Sequence of chain 1.A:
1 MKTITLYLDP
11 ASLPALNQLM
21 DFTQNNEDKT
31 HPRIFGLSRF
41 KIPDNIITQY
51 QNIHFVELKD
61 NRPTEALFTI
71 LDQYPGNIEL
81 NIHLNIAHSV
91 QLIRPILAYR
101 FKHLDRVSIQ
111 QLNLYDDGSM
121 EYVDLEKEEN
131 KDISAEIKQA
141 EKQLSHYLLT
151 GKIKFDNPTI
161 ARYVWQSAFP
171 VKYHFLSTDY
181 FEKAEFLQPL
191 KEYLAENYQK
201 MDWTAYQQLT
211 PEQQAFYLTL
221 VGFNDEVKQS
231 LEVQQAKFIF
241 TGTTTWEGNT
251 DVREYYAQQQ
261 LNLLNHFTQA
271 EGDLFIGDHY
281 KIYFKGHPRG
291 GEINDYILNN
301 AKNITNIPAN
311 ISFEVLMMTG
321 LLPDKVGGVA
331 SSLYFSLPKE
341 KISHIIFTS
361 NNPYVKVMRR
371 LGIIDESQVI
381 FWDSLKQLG

This protein binds this small molecule.
Small molecule (SMILES): CC(=O)N[C@@H]1[C@@H](O)[C@@H](F)C(O[P](=O)(O)OC[C@H]2O[C@@H](n3ccc(N)nc3=O)[C@H](O)[C@@H]2O)(C(=O)O)O[C@H]1[C@H](O)[C@H](O)CO

Binding-site contacts:
Ligand atom N4 contacts residue GLY242 of chain 1.A at 3.0 Å (h-bond).
Ligand atom C4A contacts residue ASP117 of chain 1.A at 3.3 Å.
Ligand atom OAA contacts residue TRP246 of chain 1.A at 3.2 Å.
Ligand atom O4A contacts residue SER119 of chain 1.A at 3.5 Å (h-bond).
Ligand atom O5' contacts residue SER332 of chain 1.A at 3.6 Å.
Ligand atom OAA contacts residue HIS287 of chain 1.A at 3.4 Å (h-bond).
Ligand atom O4A contacts residue MET120 of chain 1.A at 3.0 Å (h-bond).
Ligand atom C11 contacts residue SER119 of chain 1.A at 3.4 Å.
Ligand atom O3' contacts residue SER332 of chain 1.A at 3.6 Å.
Ligand atom O2A contacts residue SER331 of chain 1.A at 3.6 Å (h-bond).
Ligand atom O3' contacts residue LEU13 of chain 1.A at 3.4 Å.
Ligand atom O7A contacts residue TRP246 of chain 1.A at 2.5 Å (h-bond).
Ligand atom N4 contacts residue GLY286 of chain 1.A at 3.6 Å.
Ligand atom C2 contacts residue LYS285 of chain 1.A at 3.4 Å.
Ligand atom O2A contacts residue SER332 of chain 1.A at 2.9 Å (h-bond).
Ligand atom O2 contacts residue LYS285 of chain 1.A at 3.1 Å (salt-bridge).
Ligand atom O4A contacts residue ASP117 of chain 1.A at 2.6 Å (salt-bridge).
Ligand atom OBA contacts residue ARG39 of chain 1.A at 3.1 Å (salt-bridge).
Ligand atom C2' contacts residue GLU314 of chain 1.A at 3.3 Å.
Ligand atom C9A contacts residue TRP246 of chain 1.A at 3.5 Å (hydrophobic).
Ligand atom N5A contacts residue MET120 of chain 1.A at 3.5 Å (h-bond).
Ligand atom C7A contacts residue TRP246 of chain 1.A at 3.6 Å (hydrophobic).
Ligand atom N5A contacts residue SER119 of chain 1.A at 3.0 Å (h-bond).
Ligand atom C9A contacts residue THR244 of chain 1.A at 3.4 Å.
Ligand atom O2' contacts residue SER312 of chain 1.A at 3.1 Å (h-bond).
Ligand atom O2 contacts residue PHE313 of chain 1.A at 2.9 Å (h-bond).
Ligand atom C3A contacts residue ASP117 of chain 1.A at 3.1 Å.
Ligand atom O3' contacts residue GLU314 of chain 1.A at 2.7 Å (salt-bridge).
Ligand atom O10 contacts residue MET120 of chain 1.A at 3.3 Å.
Ligand atom N4 contacts residue LYS285 of chain 1.A at 3.0 Å (salt-bridge).
Ligand atom O1A contacts residue SER332 of chain 1.A at 3.5 Å (h-bond).
Ligand atom O2 contacts residue SER312 of chain 1.A at 3.5 Å.
Ligand atom F3A contacts residue ASP117 of chain 1.A at 2.6 Å.
Ligand atom O2 contacts residue ILE311 of chain 1.A at 3.5 Å (h-bond).
Ligand atom C3' contacts residue GLU314 of chain 1.A at 3.6 Å.
Ligand atom N4 contacts residue HIS287 of chain 1.A at 3.6 Å.
Ligand atom OAA contacts residue ARG39 of chain 1.A at 3.0 Å (salt-bridge).
Ligand atom O3A contacts residue HIS287 of chain 1.A at 2.6 Å (h-bond).
Ligand atom N3 contacts residue LYS285 of chain 1.A at 3.1 Å (salt-bridge).
Ligand atom O2' contacts residue GLU314 of chain 1.A at 2.6 Å (salt-bridge).